Binding-site contacts:
Ligand atom C7 contacts residue ASN154 of chain 1.H at 3.3 Å.
Ligand atom C3 contacts residue ASN154 of chain 1.H at 3.8 Å.
Ligand atom C1 contacts residue GLY150 of chain 1.H at 4.5 Å.
Ligand atom C4 contacts residue ASN154 of chain 1.H at 4.2 Å.
Ligand atom N2 contacts residue THR156 of chain 1.H at 4.2 Å.
Ligand atom O6 contacts residue ALA147 of chain 1.H at 3.8 Å.
Ligand atom O6 contacts residue GLY150 of chain 1.H at 4.0 Å.
Ligand atom C5 contacts residue ALA147 of chain 1.H at 4.4 Å (hydrophobic).
Ligand atom O6 contacts residue SER151 of chain 1.H at 4.3 Å.
Ligand atom N2 contacts residue ASN154 of chain 1.H at 3.1 Å (h-bond).
Ligand atom C6 contacts residue ALA147 of chain 1.H at 3.3 Å (hydrophobic).
Ligand atom O5 contacts residue SER151 of chain 1.H at 4.1 Å.
Ligand atom C2 contacts residue ASN154 of chain 1.H at 2.5 Å.
Ligand atom O5 contacts residue THR156 of chain 1.H at 4.2 Å.
Ligand atom C5 contacts residue ASN154 of chain 1.H at 3.6 Å.
Ligand atom C6 contacts residue SER151 of chain 1.H at 4.0 Å.
Ligand atom O5 contacts residue GLY150 of chain 1.H at 3.9 Å.
Ligand atom C8 contacts residue THR156 of chain 1.H at 4.3 Å.
Ligand atom C6 contacts residue GLY150 of chain 1.H at 4.2 Å.
Ligand atom C5 contacts residue SER151 of chain 1.H at 4.4 Å.
Ligand atom O7 contacts residue ASN154 of chain 1.H at 3.1 Å (h-bond).
Ligand atom C1 contacts residue ASN154 of chain 1.H at 1.4 Å.
Ligand atom C1 contacts residue THR156 of chain 1.H at 3.6 Å.
Ligand atom C7 contacts residue THR156 of chain 1.H at 4.5 Å.
Ligand atom O5 contacts residue ASN154 of chain 1.H at 2.3 Å (h-bond).

The protein below binds the small molecule below.
Small molecule (SMILES): CC(=O)N[C@@H]1[C@@H](O)[C@H](O)[C@@H](CO)O[C@H]1O

Sequence of chain 1.H:
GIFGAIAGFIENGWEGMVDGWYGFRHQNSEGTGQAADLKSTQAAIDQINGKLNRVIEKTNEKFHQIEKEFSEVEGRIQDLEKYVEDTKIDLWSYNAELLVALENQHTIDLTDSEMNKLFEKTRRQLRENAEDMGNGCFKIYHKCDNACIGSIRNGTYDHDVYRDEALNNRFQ